Sequence of chain 2.A:
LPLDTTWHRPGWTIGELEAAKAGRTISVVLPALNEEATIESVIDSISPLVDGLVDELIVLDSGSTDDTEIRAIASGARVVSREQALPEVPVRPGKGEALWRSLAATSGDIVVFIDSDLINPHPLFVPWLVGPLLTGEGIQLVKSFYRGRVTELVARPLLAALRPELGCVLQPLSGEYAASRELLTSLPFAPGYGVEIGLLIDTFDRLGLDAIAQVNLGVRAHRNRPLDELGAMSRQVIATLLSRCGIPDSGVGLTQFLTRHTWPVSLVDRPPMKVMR

Binding-site contacts:
Ligand atom O2A contacts residue ARG263 of chain 2.A at 3.0 Å (salt-bridge).
Ligand atom O4 contacts residue GLY117 of chain 2.A at 3.4 Å.
Ligand atom O2C contacts residue ALA55 of chain 2.A at 3.4 Å.
Ligand atom C3' contacts residue LYS118 of chain 2.A at 3.5 Å.
Ligand atom O2C contacts residue GLU58 of chain 2.A at 3.1 Å (salt-bridge).
Ligand atom PA contacts residue MN1 of chain 2.B at 3.5 Å.
Ligand atom O3C contacts residue SER139 of chain 2.A at 3.1 Å (h-bond).
Ligand atom N3 contacts residue SER85 of chain 2.A at 3.2 Å (h-bond).
Ligand atom O4 contacts residue LYS118 of chain 2.A at 3.4 Å (salt-bridge).
Ligand atom O2 contacts residue SER85 of chain 2.A at 3.4 Å.
Ligand atom O1B contacts residue ARG265 of chain 2.A at 3.3 Å.
Ligand atom C2' contacts residue LEU213 of chain 2.A at 3.5 Å (hydrophobic).
Ligand atom C6' contacts residue TYR233 of chain 2.A at 3.4 Å (hydrophobic).
Ligand atom O3B contacts residue MET273 of chain 2.A at 3.4 Å (h-bond).
Ligand atom O2C contacts residue LEU56 of chain 2.A at 2.8 Å (h-bond).
Ligand atom O2' contacts residue ASP138 of chain 2.A at 3.0 Å (salt-bridge).
Ligand atom O2' contacts residue ARG260 of chain 2.A at 3.0 Å (salt-bridge).
Ligand atom O4' contacts residue LYS118 of chain 2.A at 3.4 Å (salt-bridge).
Ligand atom O4C contacts residue LYS118 of chain 2.A at 3.4 Å.
Ligand atom PB contacts residue MN1 of chain 2.B at 3.4 Å.
Ligand atom O1A contacts residue ASP140 of chain 2.A at 3.1 Å (salt-bridge).
Ligand atom O3' contacts residue ASP138 of chain 2.A at 3.1 Å (salt-bridge).
Ligand atom O3A contacts residue TYR233 of chain 2.A at 3.5 Å.
Ligand atom O2 contacts residue ALA55 of chain 2.A at 3.4 Å (h-bond).
Ligand atom O1A contacts residue MN1 of chain 2.B at 2.2 Å.
Ligand atom C6' contacts residue GLU236 of chain 2.A at 3.5 Å.
Ligand atom C4' contacts residue GLU236 of chain 2.A at 3.0 Å.
Ligand atom C5C contacts residue ASP138 of chain 2.A at 3.5 Å.
Ligand atom O3' contacts residue GLY215 of chain 2.A at 3.4 Å.
Ligand atom C4C contacts residue ASP138 of chain 2.A at 3.3 Å.
Ligand atom O3C contacts residue PRO54 of chain 2.A at 3.3 Å (h-bond).
Ligand atom O2B contacts residue MN1 of chain 2.B at 2.3 Å.
Ligand atom O4' contacts residue GLU236 of chain 2.A at 2.4 Å (salt-bridge).
Ligand atom O6' contacts residue GLU236 of chain 2.A at 2.7 Å (salt-bridge).
Ligand atom O3' contacts residue LYS118 of chain 2.A at 2.4 Å (salt-bridge).
Ligand atom O1A contacts residue ARG263 of chain 2.A at 2.6 Å (salt-bridge).
Ligand atom PA contacts residue ARG263 of chain 2.A at 3.4 Å.
Ligand atom O2A contacts residue TYR233 of chain 2.A at 3.0 Å (h-bond).
Ligand atom O2B contacts residue HIS262 of chain 2.A at 3.0 Å.
Ligand atom O4 contacts residue LEU56 of chain 2.A at 3.5 Å.

The protein below binds the small molecule below.
Small molecule (SMILES): O=c1ccn([C@@H]2O[C@H](CO[P](=O)(O)O[P](=O)(O)O[C@H]3O[C@H](CO)[C@@H](O)[C@H](O)[C@H]3O)[C@@H](O)[C@H]2O)c(=O)[nH]1